Binding-site contacts:
Ligand atom O3 contacts residue ZN1 of chain 1.GA at 3.4 Å.
Ligand atom O5 contacts residue GLY145 of chain 1.K at 3.7 Å.
Ligand atom O1 contacts residue MET69 of chain 1.K at 3.6 Å.
Ligand atom C2 contacts residue ASP176 of chain 1.K at 3.7 Å.
Ligand atom O2 contacts residue ZN1 of chain 1.GA at 2.7 Å.
Ligand atom C3 contacts residue ASP176 of chain 1.K at 3.3 Å.
Ligand atom O2 contacts residue ASP36 of chain 1.K at 2.8 Å (salt-bridge).
Ligand atom O1P contacts residue SER199 of chain 1.K at 3.6 Å.
Ligand atom C3 contacts residue ASP36 of chain 1.K at 3.5 Å.
Ligand atom C4 contacts residue SER9 of chain 1.K at 3.7 Å.
Ligand atom P contacts residue SER199 of chain 1.K at 3.8 Å.
Ligand atom O4 contacts residue ASP36 of chain 1.K at 3.1 Å (salt-bridge).
Ligand atom O2 contacts residue MET69 of chain 1.K at 3.5 Å.
Ligand atom O3 contacts residue ASP176 of chain 1.K at 2.8 Å (salt-bridge).
Ligand atom C5 contacts residue GLY198 of chain 1.K at 3.9 Å.
Ligand atom O3 contacts residue ASP36 of chain 1.K at 2.8 Å (salt-bridge).
Ligand atom O2 contacts residue ASP176 of chain 1.K at 2.9 Å (salt-bridge).
Ligand atom O2P contacts residue GLY178 of chain 1.K at 2.6 Å (h-bond).
Ligand atom O4 contacts residue LEU11 of chain 1.K at 3.1 Å.
Ligand atom C4 contacts residue ASP36 of chain 1.K at 3.9 Å.
Ligand atom O3 contacts residue SER9 of chain 1.K at 3.1 Å (h-bond).
Ligand atom O3 contacts residue VAL196 of chain 1.K at 3.8 Å.
Ligand atom C2 contacts residue ASP36 of chain 1.K at 3.3 Å.
Ligand atom C4 contacts residue LEU11 of chain 1.K at 3.8 Å (hydrophobic).
Ligand atom P contacts residue GLY178 of chain 1.K at 3.9 Å.
Ligand atom O1P contacts residue ALA197 of chain 1.K at 3.8 Å.
Ligand atom O1 contacts residue PHE144 of chain 1.K at 3.6 Å.
Ligand atom C1 contacts residue PHE144 of chain 1.K at 3.6 Å (hydrophobic).
Ligand atom O4 contacts residue SER9 of chain 1.K at 2.6 Å (h-bond).
Ligand atom O3P contacts residue GLY146 of chain 1.K at 2.9 Å (h-bond).
Ligand atom O3P contacts residue SER199 of chain 1.K at 2.7 Å (h-bond).
Ligand atom O1 contacts residue MET38 of chain 1.K at 3.9 Å.
Ligand atom O2P contacts residue GLY146 of chain 1.K at 3.6 Å.
Ligand atom P contacts residue GLY146 of chain 1.K at 3.8 Å.
Ligand atom O2P contacts residue GLY177 of chain 1.K at 3.6 Å.
Ligand atom O1 contacts residue PRO142 of chain 1.K at 3.4 Å.
Ligand atom O3 contacts residue HIS34 of chain 1.K at 3.7 Å.
Ligand atom O3P contacts residue GLY145 of chain 1.K at 3.3 Å.
Ligand atom O1P contacts residue GLY198 of chain 1.K at 2.7 Å (h-bond).
Ligand atom O1 contacts residue GLY143 of chain 1.K at 2.9 Å (h-bond).

Sequence of chain 1.K:
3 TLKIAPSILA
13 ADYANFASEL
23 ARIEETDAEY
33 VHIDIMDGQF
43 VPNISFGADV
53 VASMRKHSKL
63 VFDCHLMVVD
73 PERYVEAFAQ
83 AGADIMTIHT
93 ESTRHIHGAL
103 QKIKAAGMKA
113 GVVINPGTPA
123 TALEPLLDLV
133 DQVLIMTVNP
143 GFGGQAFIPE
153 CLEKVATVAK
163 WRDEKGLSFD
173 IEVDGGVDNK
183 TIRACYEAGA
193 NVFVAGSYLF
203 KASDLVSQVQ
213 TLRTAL

A small-molecule ligand and the protein it binds are described below.
Small molecule (SMILES): O=P(O)(O)OC[C@@H](O)[C@H](O)[C@@H](O)CO